Sequence of chain 1.A:
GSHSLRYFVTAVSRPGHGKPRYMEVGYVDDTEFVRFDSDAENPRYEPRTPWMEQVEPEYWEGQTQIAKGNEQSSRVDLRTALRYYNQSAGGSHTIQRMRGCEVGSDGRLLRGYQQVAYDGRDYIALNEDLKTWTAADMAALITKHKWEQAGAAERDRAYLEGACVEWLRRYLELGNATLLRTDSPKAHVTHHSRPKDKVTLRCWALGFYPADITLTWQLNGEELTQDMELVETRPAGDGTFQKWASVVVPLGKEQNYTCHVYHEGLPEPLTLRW

The protein below binds the small molecule below.
Small molecule (SMILES): CC[C@H](C)[C@H](NC(=O)[C@H](C)NC(=O)[C@H](CCC(=O)O)NC(=O)[C@H](Cc1ccccc1)NC(=O)[C@@H](NC(=O)[C@H](CC(=O)O)NC(=O)[C@H](CC(N)=O)NC(=O)[C@@H](N)C(C)C)[C@@H](C)CC)C(=O)O

Binding-site contacts:
Ligand atom C contacts residue LYS146 of chain 1.A at 3.2 Å.
Ligand atom N contacts residue TYR171 of chain 1.A at 2.8 Å (h-bond).
Ligand atom OXT contacts residue THR143 of chain 1.A at 2.8 Å (h-bond).
Ligand atom O contacts residue LYS146 of chain 1.A at 2.8 Å (salt-bridge).
Ligand atom OE1 contacts residue ARG155 of chain 1.A at 3.0 Å (salt-bridge).
Ligand atom CG contacts residue ARG97 of chain 1.A at 3.5 Å.
Ligand atom OE2 contacts residue ALA152 of chain 1.A at 3.1 Å.
Ligand atom OE2 contacts residue ARG155 of chain 1.A at 2.3 Å (salt-bridge).
Ligand atom CB contacts residue ASP77 of chain 1.A at 3.5 Å.
Ligand atom O contacts residue ARG99 of chain 1.A at 2.9 Å (salt-bridge).
Ligand atom C contacts residue TYR7 of chain 1.A at 3.2 Å (hydrophobic).
Ligand atom CD contacts residue ARG155 of chain 1.A at 2.9 Å.
Ligand atom CA contacts residue ASN70 of chain 1.A at 3.2 Å.
Ligand atom ND2 contacts residue ASN70 of chain 1.A at 3.3 Å (h-bond).
Ligand atom N contacts residue TYR7 of chain 1.A at 3.0 Å (h-bond).
Ligand atom C contacts residue ARG99 of chain 1.A at 3.3 Å.
Ligand atom CA contacts residue TYR7 of chain 1.A at 3.1 Å (hydrophobic).
Ligand atom CG2 contacts residue TRP167 of chain 1.A at 3.5 Å (hydrophobic).
Ligand atom OXT contacts residue LYS146 of chain 1.A at 3.1 Å (salt-bridge).
Ligand atom CB contacts residue THR143 of chain 1.A at 3.4 Å.
Ligand atom N contacts residue TYR7 of chain 1.A at 3.4 Å (h-bond).
Ligand atom O contacts residue GLN63 of chain 1.A at 2.9 Å (h-bond).
Ligand atom O contacts residue TYR159 of chain 1.A at 2.7 Å (h-bond).
Ligand atom OXT contacts residue TYR84 of chain 1.A at 2.6 Å (h-bond).
Ligand atom CB contacts residue GLN63 of chain 1.A at 3.5 Å.
Ligand atom O contacts residue ASN70 of chain 1.A at 3.1 Å (h-bond).
Ligand atom CG1 contacts residue TYR171 of chain 1.A at 3.4 Å (hydrophobic).
Ligand atom CA contacts residue TYR171 of chain 1.A at 3.4 Å (hydrophobic).
Ligand atom O contacts residue ARG99 of chain 1.A at 3.1 Å (salt-bridge).
Ligand atom CA contacts residue ASP77 of chain 1.A at 3.3 Å.
Ligand atom N contacts residue ASN70 of chain 1.A at 3.0 Å (h-bond).
Ligand atom O contacts residue TRP147 of chain 1.A at 2.8 Å (h-bond).
Ligand atom CD2 contacts residue ARG97 of chain 1.A at 3.4 Å.
Ligand atom N contacts residue ARG99 of chain 1.A at 3.5 Å (salt-bridge).
Ligand atom CE2 contacts residue ARG99 of chain 1.A at 3.3 Å.
Ligand atom ND2 contacts residue GLU24 of chain 1.A at 2.8 Å (salt-bridge).
Ligand atom N contacts residue ASP77 of chain 1.A at 2.9 Å (salt-bridge).
Ligand atom O contacts residue ARG97 of chain 1.A at 3.1 Å (salt-bridge).
Ligand atom OD1 contacts residue ARG99 of chain 1.A at 3.0 Å (salt-bridge).
Ligand atom N contacts residue GLN63 of chain 1.A at 2.8 Å (h-bond).